Sequence of chain 2.B:
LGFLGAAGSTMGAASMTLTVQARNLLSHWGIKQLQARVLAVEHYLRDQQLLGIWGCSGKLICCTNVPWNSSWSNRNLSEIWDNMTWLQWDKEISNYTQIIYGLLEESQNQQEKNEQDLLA

This small molecule binds to this protein.
Small molecule (SMILES): CC(=O)N[C@H]1CO[C@H](CO[C@@H]2O[C@@H](C)[C@@H](O)[C@@H](O)[C@@H]2O)[C@@H](O)[C@@H]1O

Binding-site contacts:
Ligand atom C4 contacts residue ASN100 of chain 2.B at 4.2 Å.
Ligand atom C8 contacts residue ASN100 of chain 2.B at 4.1 Å.
Ligand atom C5 contacts residue SER102 of chain 2.B at 4.4 Å.
Ligand atom O5 contacts residue SER102 of chain 2.B at 4.4 Å.
Ligand atom C4 contacts residue ILE130 of chain 2.B at 3.8 Å (hydrophobic).
Ligand atom C5 contacts residue SER102 of chain 2.B at 3.7 Å.
Ligand atom N2 contacts residue ASN100 of chain 2.B at 2.9 Å (h-bond).
Ligand atom O4 contacts residue ILE130 of chain 2.B at 4.1 Å.
Ligand atom O5 contacts residue SER102 of chain 2.B at 3.5 Å (h-bond).
Ligand atom O5 contacts residue ASN100 of chain 2.B at 2.3 Å (h-bond).
Ligand atom C3 contacts residue ASN100 of chain 2.B at 3.8 Å.
Ligand atom C2 contacts residue ASN100 of chain 2.B at 2.5 Å.
Ligand atom C3 contacts residue ILE130 of chain 2.B at 4.0 Å (hydrophobic).
Ligand atom C6 contacts residue SER102 of chain 2.B at 3.5 Å.
Ligand atom C7 contacts residue ASN100 of chain 2.B at 3.9 Å.
Ligand atom C6 contacts residue TYR127 of chain 2.B at 3.5 Å (hydrophobic).
Ligand atom C5 contacts residue ASN100 of chain 2.B at 3.6 Å.
Ligand atom C1 contacts residue SER102 of chain 2.B at 3.9 Å.
Ligand atom C1 contacts residue ASN100 of chain 2.B at 1.4 Å.
Ligand atom O3 contacts residue ILE130 of chain 2.B at 3.5 Å.